Binding-site contacts:
Ligand atom O61 contacts residue LYS132 of chain 1.UD at 3.6 Å.
Ligand atom C61 contacts residue LYS132 of chain 1.UD at 3.8 Å.

This small molecule binds to this protein.
Small molecule (SMILES): NC[C@@H]1O[C@H](O[C@H]2[C@@H](O)[C@H](O[C@@H]3[C@@H](O)[C@H](N)C[C@H](N)[C@H]3O[C@H]3O[C@H](CO)[C@@H](O)[C@H](O)[C@H]3N)O[C@@H]2CO)[C@H](N)[C@@H](O)[C@@H]1O

Sequence of chain 1.UD:
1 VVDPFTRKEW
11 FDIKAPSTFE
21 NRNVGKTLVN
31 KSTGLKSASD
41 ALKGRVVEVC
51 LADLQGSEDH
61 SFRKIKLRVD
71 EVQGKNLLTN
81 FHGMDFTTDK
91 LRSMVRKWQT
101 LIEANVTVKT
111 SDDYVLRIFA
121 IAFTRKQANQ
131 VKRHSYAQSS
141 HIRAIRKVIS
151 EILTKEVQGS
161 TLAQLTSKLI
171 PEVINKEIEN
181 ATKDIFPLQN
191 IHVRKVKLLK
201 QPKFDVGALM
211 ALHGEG